Sequence of chain 1.E:
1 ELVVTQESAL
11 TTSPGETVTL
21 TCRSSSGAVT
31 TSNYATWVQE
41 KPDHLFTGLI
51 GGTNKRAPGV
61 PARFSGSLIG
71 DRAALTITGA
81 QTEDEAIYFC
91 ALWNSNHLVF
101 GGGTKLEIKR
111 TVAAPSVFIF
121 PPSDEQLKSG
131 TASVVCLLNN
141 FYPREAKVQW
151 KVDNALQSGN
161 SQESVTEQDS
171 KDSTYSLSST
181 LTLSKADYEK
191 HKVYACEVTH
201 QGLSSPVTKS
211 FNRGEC

Sequence of chain 1.F:
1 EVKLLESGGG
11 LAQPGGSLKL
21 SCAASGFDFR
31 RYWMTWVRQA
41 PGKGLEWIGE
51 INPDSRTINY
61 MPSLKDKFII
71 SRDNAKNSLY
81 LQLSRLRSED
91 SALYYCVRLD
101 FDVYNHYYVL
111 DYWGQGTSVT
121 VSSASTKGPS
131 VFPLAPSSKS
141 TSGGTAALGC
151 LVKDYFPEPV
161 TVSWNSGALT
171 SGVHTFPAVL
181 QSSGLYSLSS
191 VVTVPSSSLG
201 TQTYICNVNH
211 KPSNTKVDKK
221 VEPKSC

Binding-site contacts:
Ligand atom C14 contacts residue TYR108 of chain 1.F at 3.6 Å (hydrophobic).
Ligand atom C11 contacts residue THR36 of chain 1.E at 4.1 Å.
Ligand atom C10 contacts residue THR36 of chain 1.E at 4.0 Å.
Ligand atom C5 contacts residue TYR108 of chain 1.F at 4.0 Å (hydrophobic).
Ligand atom C11 contacts residue LEU98 of chain 1.E at 4.1 Å (hydrophobic).
Ligand atom C15 contacts residue TYR108 of chain 1.F at 3.6 Å (hydrophobic).
Ligand atom C11 contacts residue TYR34 of chain 1.E at 3.2 Å (hydrophobic).
Ligand atom N12 contacts residue PHE101 of chain 1.F at 3.7 Å.
Ligand atom N3 contacts residue LEU99 of chain 1.F at 3.8 Å.
Ligand atom C8 contacts residue TYR108 of chain 1.F at 4.2 Å (hydrophobic).
Ligand atom C15 contacts residue TYR34 of chain 1.E at 3.7 Å (hydrophobic).
Ligand atom N12 contacts residue GLU50 of chain 1.F at 2.8 Å (salt-bridge).
Ligand atom C2 contacts residue TRP93 of chain 1.E at 3.5 Å (hydrophobic).
Ligand atom C10 contacts residue LEU99 of chain 1.F at 4.2 Å (hydrophobic).
Ligand atom C6 contacts residue TYR108 of chain 1.F at 3.5 Å (hydrophobic).
Ligand atom C2 contacts residue GLU50 of chain 1.F at 3.4 Å.
Ligand atom C10 contacts residue LEU98 of chain 1.E at 3.5 Å (hydrophobic).
Ligand atom C14 contacts residue PHE101 of chain 1.F at 4.0 Å (hydrophobic).
Ligand atom N1 contacts residue TRP93 of chain 1.E at 3.5 Å.
Ligand atom C5 contacts residue LEU98 of chain 1.E at 3.8 Å (hydrophobic).
Ligand atom C4 contacts residue LEU99 of chain 1.F at 3.9 Å (hydrophobic).
Ligand atom N3 contacts residue TRP93 of chain 1.E at 3.6 Å.
Ligand atom N12 contacts residue TRP33 of chain 1.F at 4.2 Å.
Ligand atom C17 contacts residue TYR34 of chain 1.E at 4.1 Å (hydrophobic).
Ligand atom C8 contacts residue TRP93 of chain 1.E at 3.6 Å (hydrophobic).
Ligand atom C13 contacts residue TRP93 of chain 1.E at 3.3 Å (hydrophobic).
Ligand atom C9 contacts residue LEU99 of chain 1.F at 4.0 Å (hydrophobic).
Ligand atom C9 contacts residue GLU50 of chain 1.F at 3.4 Å.
Ligand atom C4 contacts residue GLU50 of chain 1.F at 3.7 Å.
Ligand atom C7 contacts residue TYR108 of chain 1.F at 3.6 Å (hydrophobic).
Ligand atom C7 contacts residue TRP93 of chain 1.E at 3.8 Å (hydrophobic).
Ligand atom C9 contacts residue TRP93 of chain 1.E at 3.7 Å (hydrophobic).
Ligand atom N3 contacts residue GLU50 of chain 1.F at 2.6 Å (salt-bridge).
Ligand atom C10 contacts residue LEU110 of chain 1.F at 4.2 Å (hydrophobic).
Ligand atom C2 contacts residue PHE101 of chain 1.F at 3.9 Å (hydrophobic).
Ligand atom O18 contacts residue TYR34 of chain 1.E at 3.5 Å (h-bond).
Ligand atom N12 contacts residue TRP93 of chain 1.E at 3.5 Å.
Ligand atom C6 contacts residue LEU98 of chain 1.E at 4.0 Å (hydrophobic).
Ligand atom C11 contacts residue TYR108 of chain 1.F at 3.7 Å (hydrophobic).
Ligand atom C10 contacts residue TYR108 of chain 1.F at 4.0 Å (hydrophobic).

The protein below binds the small molecule below.
Small molecule (SMILES): Cc1cc2nc(N)n(CCCCC(=O)O)c2cc1C